Sequence of chain 1.D:
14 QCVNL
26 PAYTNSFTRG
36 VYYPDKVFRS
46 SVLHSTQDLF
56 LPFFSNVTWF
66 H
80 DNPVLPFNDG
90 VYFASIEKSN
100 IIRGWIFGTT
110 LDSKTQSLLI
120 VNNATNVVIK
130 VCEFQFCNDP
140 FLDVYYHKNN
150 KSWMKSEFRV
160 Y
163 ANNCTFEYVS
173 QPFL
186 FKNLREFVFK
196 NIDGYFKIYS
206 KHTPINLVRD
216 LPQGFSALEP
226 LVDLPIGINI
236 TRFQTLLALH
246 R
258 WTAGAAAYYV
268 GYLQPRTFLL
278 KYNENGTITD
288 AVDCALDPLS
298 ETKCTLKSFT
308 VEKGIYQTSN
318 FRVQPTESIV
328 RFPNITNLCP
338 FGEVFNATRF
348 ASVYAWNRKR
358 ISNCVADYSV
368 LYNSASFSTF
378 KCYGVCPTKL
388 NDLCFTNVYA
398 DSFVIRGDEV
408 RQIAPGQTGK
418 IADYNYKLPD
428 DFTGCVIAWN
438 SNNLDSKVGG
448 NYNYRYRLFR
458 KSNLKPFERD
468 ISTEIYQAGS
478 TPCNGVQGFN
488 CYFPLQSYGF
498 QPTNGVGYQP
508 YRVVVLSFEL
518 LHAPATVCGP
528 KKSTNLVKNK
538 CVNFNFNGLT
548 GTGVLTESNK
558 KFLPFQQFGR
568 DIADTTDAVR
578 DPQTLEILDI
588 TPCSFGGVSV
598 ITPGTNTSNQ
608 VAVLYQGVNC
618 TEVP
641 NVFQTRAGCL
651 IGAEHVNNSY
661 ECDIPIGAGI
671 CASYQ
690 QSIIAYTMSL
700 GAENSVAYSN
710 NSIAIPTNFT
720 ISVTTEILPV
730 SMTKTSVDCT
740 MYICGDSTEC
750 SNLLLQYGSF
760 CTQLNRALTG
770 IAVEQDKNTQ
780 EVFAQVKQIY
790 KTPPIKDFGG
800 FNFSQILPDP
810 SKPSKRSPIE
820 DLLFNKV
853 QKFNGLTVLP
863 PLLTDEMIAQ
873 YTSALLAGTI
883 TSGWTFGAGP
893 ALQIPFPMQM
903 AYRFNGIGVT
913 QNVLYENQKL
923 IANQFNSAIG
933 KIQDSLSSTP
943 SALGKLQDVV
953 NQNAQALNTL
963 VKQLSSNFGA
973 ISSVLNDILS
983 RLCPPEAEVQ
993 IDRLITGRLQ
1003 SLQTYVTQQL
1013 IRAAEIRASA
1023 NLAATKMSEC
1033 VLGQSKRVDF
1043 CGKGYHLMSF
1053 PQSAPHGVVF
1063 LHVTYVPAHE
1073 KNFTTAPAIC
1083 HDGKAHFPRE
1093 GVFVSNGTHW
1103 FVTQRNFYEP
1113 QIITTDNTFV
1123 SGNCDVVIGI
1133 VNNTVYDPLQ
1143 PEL

Binding-site contacts:
Ligand atom C7 contacts residue ASN1074 of chain 1.D at 3.4 Å.
Ligand atom O6 contacts residue ALA706 of chain 1.D at 4.1 Å.
Ligand atom C1 contacts residue ALA706 of chain 1.D at 4.4 Å (hydrophobic).
Ligand atom C1 contacts residue ASN1074 of chain 1.D at 1.5 Å.
Ligand atom C4 contacts residue ASN1074 of chain 1.D at 4.2 Å.
Ligand atom O5 contacts residue ASN1074 of chain 1.D at 2.4 Å (h-bond).
Ligand atom C6 contacts residue ALA706 of chain 1.D at 4.4 Å (hydrophobic).
Ligand atom C1 contacts residue GLN895 of chain 1.G at 4.3 Å.
Ligand atom C8 contacts residue GLU1072 of chain 1.D at 3.4 Å.
Ligand atom C5 contacts residue ALA706 of chain 1.D at 3.7 Å (hydrophobic).
Ligand atom C8 contacts residue LYS1073 of chain 1.D at 4.3 Å.
Ligand atom O5 contacts residue ALA706 of chain 1.D at 4.3 Å.
Ligand atom O7 contacts residue ASN1074 of chain 1.D at 3.4 Å (h-bond).
Ligand atom C5 contacts residue ASN1074 of chain 1.D at 3.7 Å.
Ligand atom C3 contacts residue ASN1074 of chain 1.D at 3.9 Å.
Ligand atom C8 contacts residue ASN1074 of chain 1.D at 4.1 Å.
Ligand atom C2 contacts residue ASN1074 of chain 1.D at 2.5 Å.
Ligand atom N2 contacts residue ASN1074 of chain 1.D at 3.0 Å (h-bond).

The protein below binds the small molecule below.
Small molecule (SMILES): CC(=O)N[C@@H]1[C@@H](O)[C@H](O)[C@@H](CO)O[C@H]1O

Sequence of chain 1.G:
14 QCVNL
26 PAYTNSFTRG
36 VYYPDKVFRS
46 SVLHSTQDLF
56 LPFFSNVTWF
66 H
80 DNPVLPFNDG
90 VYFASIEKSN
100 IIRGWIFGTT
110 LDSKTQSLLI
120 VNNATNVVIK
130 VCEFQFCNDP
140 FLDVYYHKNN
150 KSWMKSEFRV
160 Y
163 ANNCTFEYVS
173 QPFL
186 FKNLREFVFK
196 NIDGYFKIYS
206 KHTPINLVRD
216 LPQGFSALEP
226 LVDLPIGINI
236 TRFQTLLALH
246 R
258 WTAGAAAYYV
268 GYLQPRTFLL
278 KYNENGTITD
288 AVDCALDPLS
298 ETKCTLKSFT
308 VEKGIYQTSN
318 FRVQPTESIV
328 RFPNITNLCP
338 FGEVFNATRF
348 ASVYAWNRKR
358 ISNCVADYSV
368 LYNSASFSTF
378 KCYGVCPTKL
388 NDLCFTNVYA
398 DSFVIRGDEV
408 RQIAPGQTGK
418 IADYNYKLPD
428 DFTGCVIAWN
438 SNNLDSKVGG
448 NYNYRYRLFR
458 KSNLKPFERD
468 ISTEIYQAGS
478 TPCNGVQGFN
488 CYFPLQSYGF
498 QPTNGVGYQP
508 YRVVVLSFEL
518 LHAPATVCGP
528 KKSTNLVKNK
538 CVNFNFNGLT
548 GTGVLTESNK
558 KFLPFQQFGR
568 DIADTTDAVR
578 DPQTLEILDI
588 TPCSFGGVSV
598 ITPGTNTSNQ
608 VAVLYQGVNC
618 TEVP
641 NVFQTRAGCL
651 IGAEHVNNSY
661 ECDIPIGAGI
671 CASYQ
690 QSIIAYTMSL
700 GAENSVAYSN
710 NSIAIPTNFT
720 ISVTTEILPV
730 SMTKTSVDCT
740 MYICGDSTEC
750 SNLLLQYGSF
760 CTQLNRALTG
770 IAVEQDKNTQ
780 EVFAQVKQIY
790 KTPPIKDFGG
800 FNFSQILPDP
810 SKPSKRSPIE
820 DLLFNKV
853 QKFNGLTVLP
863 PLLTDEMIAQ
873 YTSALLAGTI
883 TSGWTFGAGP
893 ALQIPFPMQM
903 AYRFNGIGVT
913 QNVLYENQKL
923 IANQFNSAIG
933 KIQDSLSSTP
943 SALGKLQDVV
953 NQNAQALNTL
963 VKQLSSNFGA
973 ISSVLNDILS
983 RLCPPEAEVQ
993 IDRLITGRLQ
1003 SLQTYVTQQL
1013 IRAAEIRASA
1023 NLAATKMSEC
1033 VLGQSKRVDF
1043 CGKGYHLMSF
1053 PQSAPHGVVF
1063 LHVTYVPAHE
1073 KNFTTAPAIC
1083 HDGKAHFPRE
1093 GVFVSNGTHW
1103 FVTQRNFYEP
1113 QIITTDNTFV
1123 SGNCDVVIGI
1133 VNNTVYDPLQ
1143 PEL